Binding-site contacts:
Ligand atom N2 contacts residue LEU45 of chain 1.D at 4.3 Å.
Ligand atom C8 contacts residue LEU45 of chain 1.D at 3.9 Å (hydrophobic).
Ligand atom N2 contacts residue ASN40 of chain 1.D at 2.9 Å (h-bond).
Ligand atom C7 contacts residue LEU45 of chain 1.D at 4.1 Å (hydrophobic).
Ligand atom O7 contacts residue ASN40 of chain 1.D at 4.0 Å.
Ligand atom C3 contacts residue ASN40 of chain 1.D at 3.8 Å.
Ligand atom C6 contacts residue ASN40 of chain 1.D at 4.5 Å.
Ligand atom O6 contacts residue ASN40 of chain 1.D at 4.3 Å.
Ligand atom C1 contacts residue ASN40 of chain 1.D at 1.4 Å.
Ligand atom C5 contacts residue ASN40 of chain 1.D at 3.6 Å.
Ligand atom C4 contacts residue ASN40 of chain 1.D at 4.2 Å.
Ligand atom C2 contacts residue ASN40 of chain 1.D at 2.4 Å.
Ligand atom O5 contacts residue ASN40 of chain 1.D at 2.3 Å (h-bond).
Ligand atom C7 contacts residue ASN40 of chain 1.D at 3.7 Å.

A small-molecule ligand and the protein it binds are described below.
Small molecule (SMILES): CC(=O)N[C@@H]1[C@@H](O)[C@H](O)[C@@H](CO)O[C@H]1O

Sequence of chain 1.D:
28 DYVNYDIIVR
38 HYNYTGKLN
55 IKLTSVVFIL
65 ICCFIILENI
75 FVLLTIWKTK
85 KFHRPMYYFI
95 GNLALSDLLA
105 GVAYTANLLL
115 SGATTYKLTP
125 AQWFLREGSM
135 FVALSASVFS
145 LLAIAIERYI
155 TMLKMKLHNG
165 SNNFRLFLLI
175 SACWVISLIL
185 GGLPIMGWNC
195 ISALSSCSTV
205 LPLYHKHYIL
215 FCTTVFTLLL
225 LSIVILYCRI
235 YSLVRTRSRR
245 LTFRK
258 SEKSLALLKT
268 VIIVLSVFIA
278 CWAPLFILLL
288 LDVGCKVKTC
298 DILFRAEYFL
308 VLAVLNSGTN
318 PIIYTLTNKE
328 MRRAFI